This small molecule binds to this protein.
Small molecule (SMILES): N[P]1(=O)C=CNC(=O)N1

Binding-site contacts:
Ligand atom C5 contacts residue ASP314 of chain 6.A at 3.8 Å.
Ligand atom N3 contacts residue GLU218 of chain 6.A at 2.9 Å (salt-bridge).
Ligand atom C6 contacts residue HIS64 of chain 6.A at 3.5 Å.
Ligand atom N4 contacts residue HIS247 of chain 6.A at 3.9 Å.
Ligand atom N4 contacts residue ASP315 of chain 6.A at 3.7 Å.
Ligand atom O2 contacts residue LEU82 of chain 6.A at 3.5 Å.
Ligand atom O4 contacts residue HIS215 of chain 6.A at 3.0 Å (h-bond).
Ligand atom N4 contacts residue VAL279 of chain 6.A at 3.9 Å.
Ligand atom N4 contacts residue LEU283 of chain 6.A at 3.9 Å.
Ligand atom C6 contacts residue TRP320 of chain 6.A at 3.5 Å (hydrophobic).
Ligand atom O2 contacts residue GLU218 of chain 6.A at 3.9 Å.
Ligand atom C2 contacts residue LEU82 of chain 6.A at 3.7 Å (hydrophobic).
Ligand atom P4 contacts residue ASP314 of chain 6.A at 3.6 Å.
Ligand atom C5 contacts residue ASP315 of chain 6.A at 3.5 Å.
Ligand atom P4 contacts residue ZN1 of chain 6.C at 3.2 Å.
Ligand atom P4 contacts residue GLU218 of chain 6.A at 3.6 Å.
Ligand atom O4 contacts residue GLU218 of chain 6.A at 3.7 Å.
Ligand atom C5 contacts residue HIS64 of chain 6.A at 3.3 Å.
Ligand atom O4 contacts residue HIS64 of chain 6.A at 3.5 Å (h-bond).
Ligand atom O2 contacts residue GLN157 of chain 6.A at 3.0 Å (h-bond).
Ligand atom C5 contacts residue TRP320 of chain 6.A at 3.8 Å (hydrophobic).
Ligand atom N3 contacts residue HIS215 of chain 6.A at 3.6 Å.
Ligand atom C5 contacts residue ZN1 of chain 6.C at 3.5 Å.
Ligand atom O4 contacts residue ASP314 of chain 6.A at 3.0 Å (salt-bridge).
Ligand atom C2 contacts residue GLN157 of chain 6.A at 3.6 Å.
Ligand atom C2 contacts residue GLU218 of chain 6.A at 3.9 Å.
Ligand atom N1 contacts residue TRP320 of chain 6.A at 3.5 Å.
Ligand atom O4 contacts residue HIS247 of chain 6.A at 2.8 Å (h-bond).
Ligand atom O4 contacts residue HIS62 of chain 6.A at 3.6 Å.
Ligand atom O2 contacts residue ILE184 of chain 6.A at 3.7 Å.
Ligand atom P4 contacts residue HIS247 of chain 6.A at 3.8 Å.
Ligand atom P4 contacts residue HIS64 of chain 6.A at 4.0 Å.
Ligand atom N1 contacts residue PHE155 of chain 6.A at 4.0 Å.
Ligand atom N3 contacts residue LEU82 of chain 6.A at 3.6 Å.
Ligand atom N1 contacts residue GLN157 of chain 6.A at 2.8 Å (h-bond).
Ligand atom C6 contacts residue GLN157 of chain 6.A at 3.7 Å.
Ligand atom N4 contacts residue GLU218 of chain 6.A at 3.0 Å (salt-bridge).
Ligand atom O4 contacts residue ZN1 of chain 6.C at 2.1 Å.
Ligand atom N4 contacts residue ASP314 of chain 6.A at 3.2 Å (salt-bridge).
Ligand atom O2 contacts residue PHE155 of chain 6.A at 3.8 Å.

Sequence of chain 6.A:
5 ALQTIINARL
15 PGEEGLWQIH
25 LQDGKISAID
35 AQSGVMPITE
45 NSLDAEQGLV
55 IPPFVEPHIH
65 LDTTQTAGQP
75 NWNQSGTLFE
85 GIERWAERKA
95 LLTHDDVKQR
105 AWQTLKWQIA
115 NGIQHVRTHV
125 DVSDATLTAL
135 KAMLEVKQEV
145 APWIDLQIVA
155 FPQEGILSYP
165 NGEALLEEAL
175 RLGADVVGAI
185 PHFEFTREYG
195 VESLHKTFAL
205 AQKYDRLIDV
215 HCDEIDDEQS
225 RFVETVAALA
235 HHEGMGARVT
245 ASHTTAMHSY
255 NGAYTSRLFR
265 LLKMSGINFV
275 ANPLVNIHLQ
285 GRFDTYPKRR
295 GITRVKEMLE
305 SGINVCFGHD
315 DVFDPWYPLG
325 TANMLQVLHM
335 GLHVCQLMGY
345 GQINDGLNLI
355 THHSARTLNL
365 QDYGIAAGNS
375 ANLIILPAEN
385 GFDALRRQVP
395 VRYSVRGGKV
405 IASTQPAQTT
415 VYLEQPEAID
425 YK